Sequence of chain 1.B:
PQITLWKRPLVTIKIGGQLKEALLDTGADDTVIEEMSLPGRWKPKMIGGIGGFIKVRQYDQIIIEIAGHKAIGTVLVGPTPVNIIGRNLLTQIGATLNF

The small molecule below binds the protein below.
Small molecule (SMILES): COC(=O)N[C@@H]1CO[C@@H]2C[C@H](OC(=O)N[C@@H](Cc3ccccc3)[C@H](O)CN(CC(C)C)S(=O)(=O)c3ccc(OC)cc3)C[C@H]12

Binding-site contacts:
Ligand atom N20 contacts residue GLY27 of chain 1.B at 3.3 Å (h-bond).
Ligand atom C33 contacts residue GLY27 of chain 1.B at 3.7 Å.
Ligand atom O27 contacts residue ALA28 of chain 1.B at 3.7 Å.
Ligand atom C17 contacts residue ASP25 of chain 1.A at 3.2 Å.
Ligand atom O27 contacts residue ASP29 of chain 1.B at 2.8 Å (salt-bridge).
Ligand atom C42 contacts residue GLY48 of chain 1.B at 3.5 Å.
Ligand atom C34 contacts residue VAL82 of chain 1.A at 3.6 Å (hydrophobic).
Ligand atom O18 contacts residue GLY27 of chain 1.B at 3.4 Å.
Ligand atom C31 contacts residue GLY48 of chain 1.B at 3.1 Å.
Ligand atom O10 contacts residue ILE50 of chain 1.B at 3.5 Å.
Ligand atom O22 contacts residue GLY49 of chain 1.B at 3.6 Å.
Ligand atom O18 contacts residue ASP25 of chain 1.B at 2.9 Å (salt-bridge).
Ligand atom C30 contacts residue GLY48 of chain 1.B at 3.7 Å.
Ligand atom C26 contacts residue ASP30 of chain 1.B at 3.5 Å.
Ligand atom C35 contacts residue VAL82 of chain 1.A at 3.7 Å (hydrophobic).
Ligand atom C6 contacts residue GLY48 of chain 1.A at 3.4 Å.
Ligand atom C15 contacts residue GLY27 of chain 1.A at 3.7 Å.
Ligand atom O18 contacts residue ASP25 of chain 1.A at 2.6 Å (salt-bridge).
Ligand atom C4 contacts residue ALA28 of chain 1.A at 3.4 Å (hydrophobic).
Ligand atom C35 contacts residue GLY48 of chain 1.B at 3.5 Å.
Ligand atom C3 contacts residue ALA28 of chain 1.A at 3.5 Å (hydrophobic).
Ligand atom O39 contacts residue ASP30 of chain 1.A at 3.3 Å (salt-bridge).
Ligand atom C19 contacts residue ASP25 of chain 1.A at 3.7 Å.
Ligand atom N41 contacts residue GLY48 of chain 1.B at 2.8 Å (h-bond).
Ligand atom C45 contacts residue VAL82 of chain 1.A at 3.7 Å (hydrophobic).
Ligand atom C15 contacts residue VAL82 of chain 1.B at 3.5 Å (hydrophobic).
Ligand atom O9 contacts residue ILE84 of chain 1.A at 3.5 Å.
Ligand atom O10 contacts residue GLY49 of chain 1.A at 3.3 Å.
Ligand atom C12 contacts residue GLY27 of chain 1.A at 3.4 Å.
Ligand atom C36 contacts residue ILE50 of chain 1.B at 3.7 Å (hydrophobic).
Ligand atom O9 contacts residue ILE50 of chain 1.B at 3.3 Å.
Ligand atom C32 contacts residue ASP25 of chain 1.A at 3.1 Å.
Ligand atom C40 contacts residue ASP30 of chain 1.A at 3.5 Å.
Ligand atom C28 contacts residue ASP29 of chain 1.B at 3.4 Å.
Ligand atom O44 contacts residue GLY48 of chain 1.B at 3.4 Å (h-bond).
Ligand atom C3 contacts residue ASP30 of chain 1.A at 3.6 Å.
Ligand atom C36 contacts residue GLY49 of chain 1.B at 3.5 Å.
Ligand atom C17 contacts residue ASP25 of chain 1.B at 3.5 Å.
Ligand atom C16 contacts residue ASP25 of chain 1.A at 3.2 Å.
Ligand atom O43 contacts residue ARG8 of chain 1.A at 3.1 Å (salt-bridge).

Sequence of chain 1.A:
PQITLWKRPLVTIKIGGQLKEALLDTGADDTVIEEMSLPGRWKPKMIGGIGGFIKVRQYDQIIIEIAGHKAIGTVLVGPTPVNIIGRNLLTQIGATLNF